Binding-site contacts:
Ligand atom O7 contacts residue THR581 of chain 1.B at 4.4 Å.
Ligand atom C8 contacts residue PRO579 of chain 1.B at 3.9 Å (hydrophobic).
Ligand atom O3 contacts residue GLN580 of chain 1.B at 4.0 Å.
Ligand atom O4 contacts residue ASN331 of chain 1.B at 4.5 Å.
Ligand atom C7 contacts residue LEU582 of chain 1.B at 4.3 Å (hydrophobic).
Ligand atom O7 contacts residue LEU582 of chain 1.B at 3.9 Å.
Ligand atom N2 contacts residue GLN580 of chain 1.B at 3.4 Å (h-bond).
Ligand atom O7 contacts residue GLN580 of chain 1.B at 3.8 Å.
Ligand atom C7 contacts residue GLN580 of chain 1.B at 3.3 Å.
Ligand atom C2 contacts residue GLN580 of chain 1.B at 4.1 Å.
Ligand atom C3 contacts residue ASN331 of chain 1.B at 4.2 Å.
Ligand atom O3 contacts residue ASN331 of chain 1.B at 3.0 Å.
Ligand atom C8 contacts residue GLN580 of chain 1.B at 3.4 Å.
Ligand atom C8 contacts residue LEU582 of chain 1.B at 3.8 Å (hydrophobic).

This protein binds this small molecule.
Small molecule (SMILES): CC(=O)N[C@@H]1[C@@H](O)[C@H](O)[C@@H](CO)O[C@H]1O

Sequence of chain 1.B:
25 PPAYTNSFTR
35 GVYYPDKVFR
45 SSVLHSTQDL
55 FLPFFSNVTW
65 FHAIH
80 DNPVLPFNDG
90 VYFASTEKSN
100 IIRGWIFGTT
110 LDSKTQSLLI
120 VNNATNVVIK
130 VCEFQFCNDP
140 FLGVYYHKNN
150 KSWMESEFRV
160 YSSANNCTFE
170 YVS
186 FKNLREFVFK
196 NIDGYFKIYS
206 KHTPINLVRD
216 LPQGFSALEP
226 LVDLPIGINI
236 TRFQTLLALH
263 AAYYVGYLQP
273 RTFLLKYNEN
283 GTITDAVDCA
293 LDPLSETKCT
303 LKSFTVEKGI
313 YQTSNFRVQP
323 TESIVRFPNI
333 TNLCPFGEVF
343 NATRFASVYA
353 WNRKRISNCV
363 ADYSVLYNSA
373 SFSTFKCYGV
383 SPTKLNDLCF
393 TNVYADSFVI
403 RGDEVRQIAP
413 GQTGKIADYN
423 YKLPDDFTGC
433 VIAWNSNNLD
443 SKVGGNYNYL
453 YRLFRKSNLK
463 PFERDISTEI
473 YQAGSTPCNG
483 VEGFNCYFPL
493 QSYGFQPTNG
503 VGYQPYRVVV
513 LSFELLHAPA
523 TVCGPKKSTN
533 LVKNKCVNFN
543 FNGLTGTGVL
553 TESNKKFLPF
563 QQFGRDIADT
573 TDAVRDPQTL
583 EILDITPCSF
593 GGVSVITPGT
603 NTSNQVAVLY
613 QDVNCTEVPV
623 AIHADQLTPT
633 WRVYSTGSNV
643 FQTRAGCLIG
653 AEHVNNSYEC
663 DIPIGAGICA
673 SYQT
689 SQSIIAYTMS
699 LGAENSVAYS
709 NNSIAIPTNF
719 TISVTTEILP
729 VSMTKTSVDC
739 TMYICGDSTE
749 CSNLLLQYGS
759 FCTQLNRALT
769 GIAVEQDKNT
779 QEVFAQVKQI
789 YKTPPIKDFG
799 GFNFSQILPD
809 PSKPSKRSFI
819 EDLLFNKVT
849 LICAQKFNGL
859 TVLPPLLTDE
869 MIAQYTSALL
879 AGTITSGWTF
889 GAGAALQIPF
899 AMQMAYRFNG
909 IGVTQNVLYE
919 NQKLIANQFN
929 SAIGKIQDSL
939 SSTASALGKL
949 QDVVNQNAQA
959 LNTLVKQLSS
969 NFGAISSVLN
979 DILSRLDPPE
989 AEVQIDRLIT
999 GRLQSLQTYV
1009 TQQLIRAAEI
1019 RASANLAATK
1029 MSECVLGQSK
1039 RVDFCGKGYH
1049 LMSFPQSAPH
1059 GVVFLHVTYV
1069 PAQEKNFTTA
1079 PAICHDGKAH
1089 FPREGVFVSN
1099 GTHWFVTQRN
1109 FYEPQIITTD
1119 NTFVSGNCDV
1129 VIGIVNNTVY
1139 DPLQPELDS